The small molecule below binds the protein below.
Small molecule (SMILES): CC(C)C[C@H](NC(=O)[C@@H]1CCCN1C(=O)[C@@H](N)C(C)C)C(=O)O

Sequence of chain 2.A:
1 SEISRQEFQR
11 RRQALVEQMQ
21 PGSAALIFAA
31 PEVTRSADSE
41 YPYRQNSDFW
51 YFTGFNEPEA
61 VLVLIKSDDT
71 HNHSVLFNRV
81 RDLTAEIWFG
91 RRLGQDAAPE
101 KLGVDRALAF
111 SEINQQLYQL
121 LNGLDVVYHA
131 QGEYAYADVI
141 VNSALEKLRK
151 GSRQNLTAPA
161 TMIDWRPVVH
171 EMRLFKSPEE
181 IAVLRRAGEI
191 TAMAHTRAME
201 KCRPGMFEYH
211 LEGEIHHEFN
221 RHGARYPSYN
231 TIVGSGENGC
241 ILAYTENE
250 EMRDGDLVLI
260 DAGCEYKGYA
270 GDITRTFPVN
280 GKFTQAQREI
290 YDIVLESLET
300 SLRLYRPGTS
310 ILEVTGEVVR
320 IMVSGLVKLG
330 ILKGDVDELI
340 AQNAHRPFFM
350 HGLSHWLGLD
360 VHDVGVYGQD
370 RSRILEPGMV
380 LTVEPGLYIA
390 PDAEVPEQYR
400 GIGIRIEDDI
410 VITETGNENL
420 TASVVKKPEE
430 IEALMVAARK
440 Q

Sequence of chain 1.A:
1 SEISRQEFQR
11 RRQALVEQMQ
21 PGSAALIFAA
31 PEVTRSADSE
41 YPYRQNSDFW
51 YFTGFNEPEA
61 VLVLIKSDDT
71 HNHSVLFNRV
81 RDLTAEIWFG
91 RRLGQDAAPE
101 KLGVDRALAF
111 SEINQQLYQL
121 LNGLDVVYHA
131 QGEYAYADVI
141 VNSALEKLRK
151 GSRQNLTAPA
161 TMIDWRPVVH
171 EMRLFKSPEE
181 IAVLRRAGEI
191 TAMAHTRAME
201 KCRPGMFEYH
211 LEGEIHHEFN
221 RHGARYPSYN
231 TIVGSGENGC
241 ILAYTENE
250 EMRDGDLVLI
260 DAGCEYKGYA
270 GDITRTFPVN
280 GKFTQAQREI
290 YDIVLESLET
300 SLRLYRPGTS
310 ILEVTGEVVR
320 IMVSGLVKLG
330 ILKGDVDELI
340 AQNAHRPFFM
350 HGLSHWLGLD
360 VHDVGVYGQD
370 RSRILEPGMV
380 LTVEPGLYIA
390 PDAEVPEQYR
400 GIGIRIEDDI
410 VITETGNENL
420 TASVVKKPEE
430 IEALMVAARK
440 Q

Binding-site contacts:
Ligand atom N contacts residue MN1 of chain 1.C at 3.5 Å.
Ligand atom CG1 contacts residue HIS361 of chain 1.A at 3.7 Å.
Ligand atom C contacts residue MN1 of chain 1.C at 3.7 Å.
Ligand atom CG contacts residue ARG404 of chain 1.A at 3.4 Å.
Ligand atom N contacts residue TYR229 of chain 1.A at 3.6 Å.
Ligand atom CA contacts residue MN1 of chain 1.D at 3.2 Å.
Ligand atom C contacts residue HIS361 of chain 1.A at 3.6 Å.
Ligand atom CD1 contacts residue HIS361 of chain 1.A at 3.7 Å.
Ligand atom C contacts residue MN1 of chain 1.D at 3.8 Å.
Ligand atom O contacts residue HIS354 of chain 1.A at 3.5 Å (h-bond).
Ligand atom C contacts residue HIS361 of chain 1.A at 3.6 Å.
Ligand atom CD contacts residue ARG404 of chain 1.A at 3.6 Å.
Ligand atom CG contacts residue GLU383 of chain 1.A at 3.8 Å.
Ligand atom C contacts residue ARG153 of chain 2.A at 3.6 Å.
Ligand atom CG1 contacts residue TYR229 of chain 1.A at 3.9 Å (hydrophobic).
Ligand atom OXT contacts residue ARG370 of chain 1.A at 3.4 Å (salt-bridge).
Ligand atom O contacts residue MN1 of chain 1.C at 3.2 Å.
Ligand atom CD contacts residue LEU242 of chain 1.A at 3.7 Å (hydrophobic).
Ligand atom O contacts residue HIS361 of chain 1.A at 2.6 Å (h-bond).
Ligand atom N contacts residue ASP260 of chain 1.A at 3.1 Å (salt-bridge).
Ligand atom OXT contacts residue GLY351 of chain 1.A at 3.0 Å (h-bond).
Ligand atom OXT contacts residue HIS350 of chain 1.A at 3.9 Å.
Ligand atom O contacts residue HIS361 of chain 1.A at 3.2 Å.
Ligand atom CD contacts residue ASP260 of chain 1.A at 3.6 Å.
Ligand atom CB contacts residue GLU383 of chain 1.A at 3.9 Å.
Ligand atom CG contacts residue ARG153 of chain 2.A at 3.2 Å.
Ligand atom N contacts residue ASP271 of chain 1.A at 3.0 Å (salt-bridge).
Ligand atom O contacts residue ARG153 of chain 2.A at 2.9 Å (salt-bridge).
Ligand atom CD2 contacts residue HIS354 of chain 1.A at 3.7 Å.
Ligand atom O contacts residue TRP88 of chain 4.A at 3.5 Å.
Ligand atom N contacts residue MN1 of chain 1.D at 2.2 Å.
Ligand atom CG2 contacts residue ALA243 of chain 1.A at 3.9 Å (hydrophobic).
Ligand atom C contacts residue ARG370 of chain 1.A at 3.8 Å.
Ligand atom N contacts residue HIS361 of chain 1.A at 3.9 Å.
Ligand atom CA contacts residue ASP260 of chain 1.A at 3.2 Å.
Ligand atom CD1 contacts residue ARG153 of chain 2.A at 3.2 Å.
Ligand atom CD2 contacts residue TYR366 of chain 1.A at 3.6 Å (hydrophobic).
Ligand atom N contacts residue GLU383 of chain 1.A at 3.7 Å.
Ligand atom CB contacts residue HIS350 of chain 1.A at 3.9 Å.
Ligand atom CA contacts residue GLU383 of chain 1.A at 3.5 Å.

Sequence of chain 4.A:
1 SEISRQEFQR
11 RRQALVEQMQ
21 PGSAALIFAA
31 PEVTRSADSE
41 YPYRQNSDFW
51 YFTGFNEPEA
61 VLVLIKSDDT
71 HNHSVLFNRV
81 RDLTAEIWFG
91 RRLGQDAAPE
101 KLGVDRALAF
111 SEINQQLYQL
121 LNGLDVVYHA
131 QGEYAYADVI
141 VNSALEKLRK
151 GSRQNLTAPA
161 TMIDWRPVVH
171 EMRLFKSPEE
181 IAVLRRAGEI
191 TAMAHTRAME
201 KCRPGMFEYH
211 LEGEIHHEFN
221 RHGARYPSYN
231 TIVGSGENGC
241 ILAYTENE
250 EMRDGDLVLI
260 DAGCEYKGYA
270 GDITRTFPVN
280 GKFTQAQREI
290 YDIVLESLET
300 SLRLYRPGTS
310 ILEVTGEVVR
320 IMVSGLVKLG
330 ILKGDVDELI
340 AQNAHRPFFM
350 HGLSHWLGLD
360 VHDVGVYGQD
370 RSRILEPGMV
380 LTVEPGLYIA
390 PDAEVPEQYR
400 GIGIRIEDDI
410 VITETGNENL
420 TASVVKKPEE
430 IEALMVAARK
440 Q